A protein and the small-molecule ligand that binds it are described below.
Small molecule (SMILES): N[C@H](CO)COP(=O)(O)O

Binding-site contacts:
Ligand atom P contacts residue SER36 of chain 3.B at 1.6 Å.
Ligand atom O1P contacts residue SER36 of chain 3.B at 2.5 Å (h-bond).
Ligand atom O4P contacts residue SER36 of chain 3.B at 2.5 Å (h-bond).
Ligand atom O3P contacts residue SER36 of chain 3.B at 2.5 Å (h-bond).

Sequence of chain 3.B:
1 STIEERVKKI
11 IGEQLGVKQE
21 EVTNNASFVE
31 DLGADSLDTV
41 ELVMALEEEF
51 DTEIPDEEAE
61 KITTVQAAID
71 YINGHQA